Binding-site contacts:
Ligand atom CM2 contacts residue ILE184 of chain 4.A at 3.8 Å (hydrophobic).
Ligand atom F3 contacts residue PHE147 of chain 4.A at 3.5 Å.
Ligand atom F2 contacts residue ALA145 of chain 4.A at 2.8 Å.
Ligand atom C6B contacts residue ILE95 of chain 4.A at 4.0 Å (hydrophobic).
Ligand atom C2A contacts residue LEU220 of chain 4.A at 3.8 Å (hydrophobic).
Ligand atom CM6 contacts residue ILE119 of chain 4.A at 4.0 Å (hydrophobic).
Ligand atom F2 contacts residue PHE147 of chain 4.A at 3.8 Å.
Ligand atom C5 contacts residue TYR193 of chain 4.A at 4.0 Å (hydrophobic).
Ligand atom F3 contacts residue VAL24 of chain 4.C at 3.3 Å.
Ligand atom C3B contacts residue ILE184 of chain 4.A at 3.5 Å (hydrophobic).
Ligand atom C4 contacts residue TYR193 of chain 4.A at 3.9 Å (hydrophobic).
Ligand atom C2B contacts residue ILE184 of chain 4.A at 3.8 Å (hydrophobic).
Ligand atom CM2 contacts residue ILE95 of chain 4.A at 4.0 Å (hydrophobic).
Ligand atom O1 contacts residue PHE115 of chain 4.A at 3.4 Å.
Ligand atom F1 contacts residue VAL171 of chain 4.A at 3.8 Å.
Ligand atom N3A contacts residue ILE184 of chain 4.A at 3.9 Å.
Ligand atom C1C contacts residue TYR193 of chain 4.A at 3.9 Å (hydrophobic).
Ligand atom O1A contacts residue ILE121 of chain 4.A at 3.8 Å.
Ligand atom N3A contacts residue PHE147 of chain 4.A at 3.9 Å.
Ligand atom F2 contacts residue ALA169 of chain 4.A at 3.6 Å.
Ligand atom C2B contacts residue ILE95 of chain 4.A at 3.8 Å (hydrophobic).
Ligand atom N2 contacts residue THR97 of chain 4.A at 3.8 Å.
Ligand atom N1A contacts residue LEU220 of chain 4.A at 3.3 Å.
Ligand atom O1A contacts residue LEU220 of chain 4.A at 3.4 Å.
Ligand atom C6B contacts residue ILE119 of chain 4.A at 3.8 Å (hydrophobic).
Ligand atom O1 contacts residue THR97 of chain 4.A at 3.8 Å.
Ligand atom CM2 contacts residue PHE147 of chain 4.A at 3.8 Å (hydrophobic).
Ligand atom CM6 contacts residue ILE95 of chain 4.A at 3.9 Å (hydrophobic).
Ligand atom O1B contacts residue ILE119 of chain 4.A at 3.9 Å.
Ligand atom C3A contacts residue LEU220 of chain 4.A at 4.0 Å (hydrophobic).
Ligand atom CM6 contacts residue TRP93 of chain 4.A at 3.7 Å (hydrophobic).
Ligand atom C5B contacts residue ILE119 of chain 4.A at 3.9 Å (hydrophobic).
Ligand atom CM2 contacts residue ILE217 of chain 4.A at 3.4 Å (hydrophobic).
Ligand atom N1A contacts residue ILE119 of chain 4.A at 3.8 Å.
Ligand atom C1B contacts residue ILE95 of chain 4.A at 3.6 Å (hydrophobic).
Ligand atom N2 contacts residue PHE115 of chain 4.A at 3.7 Å.
Ligand atom F1 contacts residue MET182 of chain 4.A at 3.2 Å.
Ligand atom C4 contacts residue ILE217 of chain 4.A at 4.0 Å (hydrophobic).
Ligand atom F3 contacts residue ALA169 of chain 4.A at 3.7 Å.
Ligand atom F2 contacts residue VAL171 of chain 4.A at 3.9 Å.

The small molecule below binds the protein below.
Small molecule (SMILES): Cc1cc(CCCOc2c(C)cc(-c3noc(C(F)(F)F)n3)cc2C)on1

Sequence of chain 4.C:
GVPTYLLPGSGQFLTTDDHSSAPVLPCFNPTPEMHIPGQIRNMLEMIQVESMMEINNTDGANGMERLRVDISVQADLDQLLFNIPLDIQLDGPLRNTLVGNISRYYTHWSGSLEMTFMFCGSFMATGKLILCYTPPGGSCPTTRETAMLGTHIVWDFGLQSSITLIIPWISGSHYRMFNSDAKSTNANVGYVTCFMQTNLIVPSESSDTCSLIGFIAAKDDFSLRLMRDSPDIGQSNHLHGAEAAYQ

Sequence of chain 4.A:
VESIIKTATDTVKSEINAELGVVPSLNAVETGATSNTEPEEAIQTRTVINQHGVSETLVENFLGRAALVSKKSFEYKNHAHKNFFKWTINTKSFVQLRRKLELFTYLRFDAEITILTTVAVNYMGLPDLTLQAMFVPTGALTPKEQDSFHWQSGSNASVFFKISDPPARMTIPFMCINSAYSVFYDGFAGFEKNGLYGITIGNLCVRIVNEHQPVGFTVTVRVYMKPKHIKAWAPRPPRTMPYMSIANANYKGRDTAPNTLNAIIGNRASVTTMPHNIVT

Sequence of chain 5.C:
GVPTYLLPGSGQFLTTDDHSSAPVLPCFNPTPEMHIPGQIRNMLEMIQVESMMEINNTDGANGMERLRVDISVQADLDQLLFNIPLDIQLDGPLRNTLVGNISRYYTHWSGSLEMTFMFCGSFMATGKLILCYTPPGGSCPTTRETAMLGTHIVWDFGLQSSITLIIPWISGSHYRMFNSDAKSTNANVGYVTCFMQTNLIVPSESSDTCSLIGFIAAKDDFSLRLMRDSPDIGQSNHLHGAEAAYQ